Sequence of chain 1.PA:
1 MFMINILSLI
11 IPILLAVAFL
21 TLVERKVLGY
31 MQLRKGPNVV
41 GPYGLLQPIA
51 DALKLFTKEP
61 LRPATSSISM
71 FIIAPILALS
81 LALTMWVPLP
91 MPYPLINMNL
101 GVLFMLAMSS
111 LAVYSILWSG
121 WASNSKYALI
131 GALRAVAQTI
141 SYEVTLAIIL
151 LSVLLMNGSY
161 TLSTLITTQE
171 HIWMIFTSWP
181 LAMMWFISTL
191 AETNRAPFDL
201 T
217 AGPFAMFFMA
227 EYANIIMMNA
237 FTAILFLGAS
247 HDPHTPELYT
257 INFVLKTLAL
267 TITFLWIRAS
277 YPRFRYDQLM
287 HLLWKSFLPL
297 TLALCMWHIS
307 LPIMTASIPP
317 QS

Binding-site contacts:
Ligand atom C9 contacts residue PRO48 of chain 1.PA at 4.1 Å (hydrophobic).
Ligand atom CM5 contacts residue PHE224 of chain 1.PA at 3.3 Å (hydrophobic).
Ligand atom C15 contacts residue LEU14 of chain 1.PA at 4.0 Å (hydrophobic).
Ligand atom C9 contacts residue ALA52 of chain 1.PA at 4.0 Å (hydrophobic).
Ligand atom CM5 contacts residue LEU55 of chain 1.PA at 3.7 Å (hydrophobic).
Ligand atom C1 contacts residue ASP51 of chain 1.PA at 4.0 Å.
Ligand atom C8 contacts residue LEU55 of chain 1.PA at 3.6 Å (hydrophobic).
Ligand atom C7 contacts residue PHE224 of chain 1.PA at 3.8 Å (hydrophobic).
Ligand atom C4 contacts residue PHE224 of chain 1.PA at 3.7 Å (hydrophobic).
Ligand atom C4 contacts residue PHE220 of chain 1.PA at 4.0 Å (hydrophobic).
Ligand atom C6 contacts residue PHE224 of chain 1.PA at 3.6 Å (hydrophobic).
Ligand atom C8 contacts residue ASP51 of chain 1.PA at 3.6 Å.
Ligand atom O4 contacts residue PHE220 of chain 1.PA at 3.0 Å.
Ligand atom C1 contacts residue PHE224 of chain 1.PA at 4.0 Å (hydrophobic).
Ligand atom C15 contacts residue MET225 of chain 1.PA at 3.8 Å (hydrophobic).
Ligand atom C16 contacts residue MET225 of chain 1.PA at 4.0 Å (hydrophobic).
Ligand atom C7 contacts residue LEU55 of chain 1.PA at 3.9 Å (hydrophobic).
Ligand atom C9 contacts residue ASP51 of chain 1.PA at 4.1 Å.
Ligand atom C11 contacts residue ALA52 of chain 1.PA at 4.0 Å (hydrophobic).
Ligand atom C13 contacts residue ALA52 of chain 1.PA at 3.8 Å (hydrophobic).
Ligand atom CM3 contacts residue TRP23 of chain 1.C at 3.5 Å (hydrophobic).
Ligand atom C3 contacts residue PHE224 of chain 1.PA at 4.0 Å (hydrophobic).
Ligand atom O4 contacts residue PHE224 of chain 1.PA at 3.7 Å.
Ligand atom O4 contacts residue TRP23 of chain 1.C at 3.8 Å.
Ligand atom C14 contacts residue MET225 of chain 1.PA at 4.1 Å (hydrophobic).
Ligand atom O3 contacts residue TRP23 of chain 1.C at 4.1 Å.
Ligand atom C3 contacts residue TRP23 of chain 1.C at 3.6 Å (hydrophobic).
Ligand atom O1 contacts residue ASP51 of chain 1.PA at 3.4 Å (salt-bridge).
Ligand atom CM2 contacts residue ARG25 of chain 1.PA at 3.7 Å.
Ligand atom CM5 contacts residue PHE220 of chain 1.PA at 3.5 Å (hydrophobic).
Ligand atom C15 contacts residue ALA18 of chain 1.PA at 3.5 Å (hydrophobic).
Ligand atom O1 contacts residue THR21 of chain 1.PA at 3.5 Å.
Ligand atom C10 contacts residue ALA18 of chain 1.PA at 4.0 Å (hydrophobic).
Ligand atom C5 contacts residue PHE224 of chain 1.PA at 3.5 Å (hydrophobic).
Ligand atom C2 contacts residue TRP23 of chain 1.C at 3.9 Å (hydrophobic).
Ligand atom C4 contacts residue TRP23 of chain 1.C at 3.5 Å (hydrophobic).
Ligand atom C10 contacts residue THR21 of chain 1.PA at 4.1 Å.
Ligand atom C5 contacts residue TRP23 of chain 1.C at 3.9 Å (hydrophobic).
Ligand atom C1 contacts residue THR21 of chain 1.PA at 4.0 Å.
Ligand atom O2 contacts residue ARG25 of chain 1.PA at 3.4 Å (salt-bridge).

A small-molecule ligand and the protein it binds are described below.
Small molecule (SMILES): COC1=C(OC)C(=O)C(C/C=C(/C)CCC=C(C)CC/C=C(/C)CC/C=C(\C)CC/C=C(\C)CC/C=C(\C)CC/C=C(/C)CCC=C(C)CCC=C(C)CCC=C(C)C)=C(C)C1=O

Sequence of chain 1.C:
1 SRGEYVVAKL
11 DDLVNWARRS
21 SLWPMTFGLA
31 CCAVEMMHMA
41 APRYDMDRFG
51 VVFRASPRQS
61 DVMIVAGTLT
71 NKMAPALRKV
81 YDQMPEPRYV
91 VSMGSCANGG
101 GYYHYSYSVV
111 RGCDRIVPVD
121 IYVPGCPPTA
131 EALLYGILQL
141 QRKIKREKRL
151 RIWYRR

Sequence of chain 1.HA:
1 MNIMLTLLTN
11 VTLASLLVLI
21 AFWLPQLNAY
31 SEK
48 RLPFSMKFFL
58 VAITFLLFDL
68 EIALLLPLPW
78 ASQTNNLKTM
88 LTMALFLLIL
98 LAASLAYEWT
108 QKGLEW